A protein and the small-molecule ligand that binds it are described below.
Small molecule (SMILES): CCCN(CCC)C(=O)c1cc(C)cc(C(=O)N[C@@H](Cc2cc(F)cc(F)c2)[C@H](O)CNCc2cccc(I)c2)c1

Sequence of chain 1.A:
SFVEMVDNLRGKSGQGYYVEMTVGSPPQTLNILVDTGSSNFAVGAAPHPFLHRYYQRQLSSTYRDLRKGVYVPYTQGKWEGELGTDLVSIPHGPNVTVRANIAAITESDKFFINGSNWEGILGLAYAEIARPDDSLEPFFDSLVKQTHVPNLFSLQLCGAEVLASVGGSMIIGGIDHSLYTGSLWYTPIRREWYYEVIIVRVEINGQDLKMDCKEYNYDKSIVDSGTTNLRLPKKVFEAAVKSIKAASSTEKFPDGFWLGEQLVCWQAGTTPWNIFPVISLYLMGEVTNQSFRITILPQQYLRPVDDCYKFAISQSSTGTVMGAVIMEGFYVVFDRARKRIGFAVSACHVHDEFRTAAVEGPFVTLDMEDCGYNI

Binding-site contacts:
Ligand atom C9 contacts residue GLY17 of chain 1.A at 3.3 Å.
Ligand atom C8 contacts residue GLN79 of chain 1.A at 3.7 Å.
Ligand atom F contacts residue GLY80 of chain 1.A at 3.0 Å.
Ligand atom F contacts residue GLN79 of chain 1.A at 3.5 Å.
Ligand atom C19 contacts residue GLY40 of chain 1.A at 3.6 Å.
Ligand atom C29 contacts residue LEU36 of chain 1.A at 3.7 Å (hydrophobic).
Ligand atom C4 contacts residue GLN79 of chain 1.A at 3.5 Å.
Ligand atom O1 contacts residue GLN79 of chain 1.A at 2.9 Å (h-bond).
Ligand atom C14 contacts residue GLN79 of chain 1.A at 3.4 Å.
Ligand atom N1 contacts residue THR237 of chain 1.A at 3.6 Å.
Ligand atom C25 contacts residue GLY40 of chain 1.A at 3.2 Å.
Ligand atom C19 contacts residue ASP234 of chain 1.A at 3.4 Å.
Ligand atom C12 contacts residue GLY236 of chain 1.A at 3.6 Å.
Ligand atom O contacts residue THR238 of chain 1.A at 2.9 Å (h-bond).
Ligand atom C5 contacts residue GLY236 of chain 1.A at 3.4 Å.
Ligand atom O2 contacts residue TYR77 of chain 1.A at 3.5 Å.
Ligand atom O2 contacts residue GLY40 of chain 1.A at 3.5 Å (h-bond).
Ligand atom C25 contacts residue TYR204 of chain 1.A at 3.6 Å (hydrophobic).
Ligand atom O1 contacts residue THR78 of chain 1.A at 3.2 Å (h-bond).
Ligand atom C21 contacts residue THR78 of chain 1.A at 3.4 Å.
Ligand atom N2 contacts residue GLY40 of chain 1.A at 3.0 Å (h-bond).
Ligand atom C18 contacts residue ASP234 of chain 1.A at 3.3 Å.
Ligand atom C23 contacts residue PRO76 of chain 1.A at 3.4 Å (hydrophobic).
Ligand atom C29 contacts residue GLY236 of chain 1.A at 3.6 Å.
Ligand atom C9 contacts residue THR238 of chain 1.A at 3.5 Å.
Ligand atom O2 contacts residue SER41 of chain 1.A at 3.5 Å.
Ligand atom C17 contacts residue GLY236 of chain 1.A at 3.5 Å.
Ligand atom N1 contacts residue GLY236 of chain 1.A at 3.1 Å (h-bond).
Ligand atom F contacts residue PHE114 of chain 1.A at 3.2 Å.
Ligand atom O2 contacts residue ASP38 of chain 1.A at 2.6 Å (salt-bridge).
Ligand atom C26 contacts residue PHE114 of chain 1.A at 3.4 Å (hydrophobic).
Ligand atom F1 contacts residue TRP121 of chain 1.A at 3.1 Å.
Ligand atom C11 contacts residue THR238 of chain 1.A at 3.3 Å.
Ligand atom N2 contacts residue ASP234 of chain 1.A at 2.7 Å (salt-bridge).
Ligand atom O1 contacts residue TYR77 of chain 1.A at 3.6 Å.
Ligand atom C31 contacts residue PHE114 of chain 1.A at 3.4 Å (hydrophobic).
Ligand atom C16 contacts residue ASP234 of chain 1.A at 3.6 Å.
Ligand atom C16 contacts residue ASP38 of chain 1.A at 3.5 Å.
Ligand atom F1 contacts residue ILE116 of chain 1.A at 3.5 Å.
Ligand atom C17 contacts residue ASP38 of chain 1.A at 3.5 Å.